Binding-site contacts:
Ligand atom N31 contacts residue CYS90 of chain 1.A at 3.0 Å (h-bond).
Ligand atom C26 contacts residue GLU59 of chain 1.A at 3.2 Å.
Ligand atom N31 contacts residue TRP89 of chain 1.A at 3.2 Å.
Ligand atom C20 contacts residue TRP89 of chain 1.A at 3.5 Å (hydrophobic).
Ligand atom N28 contacts residue VAL29 of chain 1.A at 3.5 Å.
Ligand atom C24 contacts residue CYS90 of chain 1.A at 3.4 Å (hydrophobic).
Ligand atom O33 contacts residue LEU72 of chain 1.A at 3.6 Å.
Ligand atom C3 contacts residue ASP152 of chain 1.A at 3.2 Å.
Ligand atom C2 contacts residue ASP152 of chain 1.A at 3.3 Å.
Ligand atom C6 contacts residue THR87 of chain 1.A at 3.6 Å.
Ligand atom C5 contacts residue GLN88 of chain 1.A at 3.6 Å.
Ligand atom N29 contacts residue CYS90 of chain 1.A at 3.4 Å (h-bond).
Ligand atom F37 contacts residue HIS132 of chain 1.A at 3.2 Å.
Ligand atom C21 contacts residue TRP89 of chain 1.A at 3.5 Å (hydrophobic).
Ligand atom C1 contacts residue VAL29 of chain 1.A at 3.5 Å (hydrophobic).
Ligand atom C23 contacts residue GLY92 of chain 1.A at 3.3 Å.
Ligand atom C5 contacts residue ALA39 of chain 1.A at 3.3 Å (hydrophobic).
Ligand atom F36 contacts residue HIS132 of chain 1.A at 3.6 Å.
Ligand atom O33 contacts residue GLY151 of chain 1.A at 3.6 Å.
Ligand atom O33 contacts residue ASP152 of chain 1.A at 2.8 Å (salt-bridge).
Ligand atom F38 contacts residue LEU63 of chain 1.A at 3.6 Å.
Ligand atom F37 contacts residue GLY151 of chain 1.A at 3.6 Å.
Ligand atom C8 contacts residue THR87 of chain 1.A at 3.6 Å.
Ligand atom C12 contacts residue ASP152 of chain 1.A at 3.6 Å.
Ligand atom F35 contacts residue THR87 of chain 1.A at 3.6 Å.
Ligand atom O34 contacts residue PHE153 of chain 1.A at 3.2 Å.
Ligand atom C9 contacts residue LEU63 of chain 1.A at 3.5 Å (hydrophobic).
Ligand atom N29 contacts residue TRP89 of chain 1.A at 3.6 Å.
Ligand atom C25 contacts residue TRP89 of chain 1.A at 3.4 Å (hydrophobic).
Ligand atom C6 contacts residue PHE153 of chain 1.A at 3.7 Å (hydrophobic).
Ligand atom C18 contacts residue THR87 of chain 1.A at 3.6 Å.
Ligand atom C17 contacts residue PHE153 of chain 1.A at 3.5 Å (hydrophobic).
Ligand atom N30 contacts residue GLU59 of chain 1.A at 3.1 Å (salt-bridge).
Ligand atom C20 contacts residue CYS90 of chain 1.A at 3.6 Å (hydrophobic).
Ligand atom N30 contacts residue LYS41 of chain 1.A at 3.4 Å (salt-bridge).
Ligand atom C6 contacts residue ALA39 of chain 1.A at 3.3 Å (hydrophobic).
Ligand atom F35 contacts residue ILE85 of chain 1.A at 3.0 Å.
Ligand atom N31 contacts residue PHE141 of chain 1.A at 3.5 Å.
Ligand atom C26 contacts residue LEU63 of chain 1.A at 3.6 Å (hydrophobic).
Ligand atom C24 contacts residue GLY92 of chain 1.A at 3.6 Å.

Sequence of chain 1.A:
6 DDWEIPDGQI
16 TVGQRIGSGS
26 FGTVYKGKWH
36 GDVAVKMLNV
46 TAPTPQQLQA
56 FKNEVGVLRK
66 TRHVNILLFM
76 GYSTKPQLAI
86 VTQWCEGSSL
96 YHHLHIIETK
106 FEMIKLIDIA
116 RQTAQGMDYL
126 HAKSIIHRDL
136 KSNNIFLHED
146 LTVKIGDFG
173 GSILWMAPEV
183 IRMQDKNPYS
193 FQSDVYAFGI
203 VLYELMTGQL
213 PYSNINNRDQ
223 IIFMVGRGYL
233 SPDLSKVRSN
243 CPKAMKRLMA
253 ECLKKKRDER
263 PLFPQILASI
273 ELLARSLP

This protein binds this small molecule.
Small molecule (SMILES): N#Cc1c(Oc2ccc(F)c(NC(=O)Cc3cccc(C(F)(F)F)c3)c2)ccc2nc(NC(=O)C3CC3)sc12